A small-molecule ligand and the protein it binds are described below.
Small molecule (SMILES): N[C@@H](CCC(=O)O)C(=O)O

Binding-site contacts:
Ligand atom N contacts residue NAP1 of chain 1.F at 3.4 Å.
Ligand atom OE1 contacts residue NAP1 of chain 1.F at 3.1 Å (h-bond).
Ligand atom CD contacts residue NAP1 of chain 1.F at 3.1 Å.
Ligand atom CB contacts residue NAP1 of chain 1.F at 3.5 Å.
Ligand atom CG contacts residue NAP1 of chain 1.F at 3.2 Å.
Ligand atom O contacts residue NAP1 of chain 1.F at 3.9 Å.
Ligand atom C contacts residue NAP1 of chain 1.F at 3.2 Å.
Ligand atom OXT contacts residue NAP1 of chain 1.F at 2.3 Å.
Ligand atom CA contacts residue NAP1 of chain 1.F at 3.7 Å.
Ligand atom OE2 contacts residue NAP1 of chain 1.F at 2.8 Å (h-bond).